A small-molecule ligand and the protein it binds are described below.
Small molecule (SMILES): CCC(=O)N[C@@H]1CCCc2c(-c3ccc(Cl)c(F)c3)cncc21

Sequence of chain 1.C:
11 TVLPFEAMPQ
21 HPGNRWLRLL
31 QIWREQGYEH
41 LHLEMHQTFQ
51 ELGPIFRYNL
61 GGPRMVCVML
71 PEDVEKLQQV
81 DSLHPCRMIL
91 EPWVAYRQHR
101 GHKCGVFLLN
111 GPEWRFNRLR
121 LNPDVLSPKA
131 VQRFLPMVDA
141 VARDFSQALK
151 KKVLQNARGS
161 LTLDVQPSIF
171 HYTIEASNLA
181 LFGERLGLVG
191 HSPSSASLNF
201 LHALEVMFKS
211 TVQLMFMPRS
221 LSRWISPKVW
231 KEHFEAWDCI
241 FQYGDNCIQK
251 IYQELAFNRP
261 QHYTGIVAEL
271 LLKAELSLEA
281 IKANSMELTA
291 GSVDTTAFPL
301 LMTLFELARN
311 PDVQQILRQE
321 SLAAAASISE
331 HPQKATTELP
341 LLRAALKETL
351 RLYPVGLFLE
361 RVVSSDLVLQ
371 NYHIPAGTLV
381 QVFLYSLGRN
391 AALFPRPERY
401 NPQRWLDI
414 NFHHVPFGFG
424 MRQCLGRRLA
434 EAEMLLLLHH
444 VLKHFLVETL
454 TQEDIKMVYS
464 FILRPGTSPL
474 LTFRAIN

Binding-site contacts:
Ligand atom C17 contacts residue PHE464 of chain 1.C at 3.8 Å (hydrophobic).
Ligand atom C11 contacts residue HEM1 of chain 1.Q at 3.3 Å.
Ligand atom C21 contacts residue GLY356 of chain 1.C at 3.6 Å.
Ligand atom C18 contacts residue HEM1 of chain 1.Q at 4.0 Å.
Ligand atom C4 contacts residue GLY291 of chain 1.C at 3.6 Å.
Ligand atom F22 contacts residue PHE107 of chain 1.C at 3.3 Å.
Ligand atom C14 contacts residue VAL355 of chain 1.C at 4.0 Å (hydrophobic).
Ligand atom C9 contacts residue THR295 of chain 1.C at 4.0 Å.
Ligand atom C19 contacts residue GLY356 of chain 1.C at 3.7 Å.
Ligand atom CL7 contacts residue ALA290 of chain 1.C at 3.9 Å.
Ligand atom C1 contacts residue PHE107 of chain 1.C at 3.8 Å (hydrophobic).
Ligand atom C3 contacts residue PHE208 of chain 1.C at 3.8 Å (hydrophobic).
Ligand atom F22 contacts residue TRP93 of chain 1.C at 3.7 Å.
Ligand atom CL7 contacts residue TRP93 of chain 1.C at 3.5 Å.
Ligand atom C8 contacts residue PHE107 of chain 1.C at 3.8 Å (hydrophobic).
Ligand atom C9 contacts residue HEM1 of chain 1.Q at 3.0 Å.
Ligand atom C16 contacts residue ILE465 of chain 1.C at 3.6 Å (hydrophobic).
Ligand atom C9 contacts residue PHE107 of chain 1.C at 3.9 Å (hydrophobic).
Ligand atom C1 contacts residue TRP93 of chain 1.C at 3.5 Å (hydrophobic).
Ligand atom N23 contacts residue VAL355 of chain 1.C at 4.0 Å.
Ligand atom C15 contacts residue PHE464 of chain 1.C at 3.9 Å (hydrophobic).
Ligand atom C16 contacts residue PHE464 of chain 1.C at 3.5 Å (hydrophobic).
Ligand atom CL7 contacts residue TRP237 of chain 1.C at 3.8 Å.
Ligand atom N10 contacts residue HEM1 of chain 1.Q at 2.5 Å.
Ligand atom C21 contacts residue LEU384 of chain 1.C at 3.6 Å (hydrophobic).
Ligand atom N23 contacts residue GLY356 of chain 1.C at 3.1 Å.
Ligand atom C4 contacts residue PHE208 of chain 1.C at 3.9 Å (hydrophobic).
Ligand atom C21 contacts residue PHE358 of chain 1.C at 3.3 Å (hydrophobic).
Ligand atom C3 contacts residue GLY291 of chain 1.C at 3.6 Å.
Ligand atom C3 contacts residue TRP93 of chain 1.C at 3.6 Å (hydrophobic).
Ligand atom C19 contacts residue HEM1 of chain 1.Q at 3.2 Å.
Ligand atom C5 contacts residue PHE107 of chain 1.C at 4.0 Å (hydrophobic).
Ligand atom C21 contacts residue LEU357 of chain 1.C at 3.7 Å (hydrophobic).
Ligand atom C6 contacts residue PHE107 of chain 1.C at 3.4 Å (hydrophobic).
Ligand atom F22 contacts residue GLU287 of chain 1.C at 3.6 Å.
Ligand atom C15 contacts residue GLY356 of chain 1.C at 3.7 Å.
Ligand atom C8 contacts residue THR295 of chain 1.C at 4.0 Å.
Ligand atom C2 contacts residue TRP93 of chain 1.C at 3.4 Å (hydrophobic).
Ligand atom C14 contacts residue GLY356 of chain 1.C at 3.7 Å.
Ligand atom C18 contacts residue GLY356 of chain 1.C at 3.4 Å.